Sequence of chain 17.A:
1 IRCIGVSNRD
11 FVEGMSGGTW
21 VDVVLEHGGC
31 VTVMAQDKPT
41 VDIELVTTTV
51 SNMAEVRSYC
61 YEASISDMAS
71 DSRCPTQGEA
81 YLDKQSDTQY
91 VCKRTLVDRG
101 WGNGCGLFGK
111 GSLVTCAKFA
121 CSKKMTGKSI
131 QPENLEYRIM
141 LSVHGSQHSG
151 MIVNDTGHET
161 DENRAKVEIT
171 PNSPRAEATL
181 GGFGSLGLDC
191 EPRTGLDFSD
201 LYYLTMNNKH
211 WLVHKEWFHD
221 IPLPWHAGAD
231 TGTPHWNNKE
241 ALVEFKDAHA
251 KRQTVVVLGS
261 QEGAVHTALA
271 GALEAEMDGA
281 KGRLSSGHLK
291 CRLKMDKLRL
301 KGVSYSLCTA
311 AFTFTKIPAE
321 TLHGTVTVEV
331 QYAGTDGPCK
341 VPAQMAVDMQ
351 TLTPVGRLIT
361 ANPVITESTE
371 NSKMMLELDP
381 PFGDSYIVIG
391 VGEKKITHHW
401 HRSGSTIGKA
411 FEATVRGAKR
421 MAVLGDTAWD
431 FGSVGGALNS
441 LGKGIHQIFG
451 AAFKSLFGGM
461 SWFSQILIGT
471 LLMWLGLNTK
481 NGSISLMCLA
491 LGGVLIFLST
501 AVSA

This small molecule binds to this protein.
Small molecule (SMILES): CC(=O)N[C@@H]1[C@@H](O)[C@H](O)[C@@H](CO)O[C@H]1O

Binding-site contacts:
Ligand atom O7 contacts residue ASN154 of chain 17.A at 4.3 Å.
Ligand atom C2 contacts residue THR156 of chain 17.A at 4.2 Å.
Ligand atom O6 contacts residue MET151 of chain 17.A at 4.0 Å.
Ligand atom C2 contacts residue ASN154 of chain 17.A at 2.5 Å.
Ligand atom N2 contacts residue ASN154 of chain 17.A at 2.9 Å (h-bond).
Ligand atom C7 contacts residue ASN154 of chain 17.A at 3.3 Å.
Ligand atom O5 contacts residue MET151 of chain 17.A at 3.9 Å.
Ligand atom C6 contacts residue MET151 of chain 17.A at 4.0 Å (hydrophobic).
Ligand atom O5 contacts residue ASN154 of chain 17.A at 2.3 Å (h-bond).
Ligand atom N2 contacts residue THR156 of chain 17.A at 4.3 Å.
Ligand atom C5 contacts residue ASN154 of chain 17.A at 3.7 Å.
Ligand atom C3 contacts residue THR156 of chain 17.A at 4.5 Å.
Ligand atom C5 contacts residue THR156 of chain 17.A at 4.1 Å.
Ligand atom O5 contacts residue THR156 of chain 17.A at 3.9 Å.
Ligand atom C1 contacts residue ASN154 of chain 17.A at 1.4 Å.
Ligand atom C3 contacts residue ASN154 of chain 17.A at 3.8 Å.
Ligand atom C1 contacts residue THR156 of chain 17.A at 3.2 Å.
Ligand atom C4 contacts residue ASN154 of chain 17.A at 4.3 Å.
Ligand atom C8 contacts residue ASN154 of chain 17.A at 2.8 Å.